Sequence of chain 1.C:
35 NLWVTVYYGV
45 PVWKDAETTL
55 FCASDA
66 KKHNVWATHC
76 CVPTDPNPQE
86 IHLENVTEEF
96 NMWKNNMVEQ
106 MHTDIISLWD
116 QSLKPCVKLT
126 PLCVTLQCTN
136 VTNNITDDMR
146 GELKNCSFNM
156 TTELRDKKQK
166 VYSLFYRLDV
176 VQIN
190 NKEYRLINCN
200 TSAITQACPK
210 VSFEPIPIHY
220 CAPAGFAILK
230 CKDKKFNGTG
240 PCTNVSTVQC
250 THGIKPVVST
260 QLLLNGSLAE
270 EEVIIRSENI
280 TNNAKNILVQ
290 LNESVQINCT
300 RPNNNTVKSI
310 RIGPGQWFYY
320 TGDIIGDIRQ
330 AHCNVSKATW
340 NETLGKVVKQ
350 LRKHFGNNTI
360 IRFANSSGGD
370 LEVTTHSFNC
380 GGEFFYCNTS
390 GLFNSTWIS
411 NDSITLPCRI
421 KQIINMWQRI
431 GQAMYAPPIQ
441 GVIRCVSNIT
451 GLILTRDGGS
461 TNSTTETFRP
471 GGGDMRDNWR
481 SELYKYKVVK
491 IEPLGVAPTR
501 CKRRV

The small molecule below binds the protein below.
Small molecule (SMILES): CC(=O)N[C@@H]1[C@@H](O)[C@H](O)[C@@H](CO)O[C@H]1O

Binding-site contacts:
Ligand atom C5 contacts residue ASN448 of chain 1.C at 3.8 Å.
Ligand atom O5 contacts residue SER293 of chain 1.C at 3.6 Å.
Ligand atom O7 contacts residue ASN448 of chain 1.C at 3.6 Å.
Ligand atom C4 contacts residue ASN448 of chain 1.C at 4.4 Å.
Ligand atom C8 contacts residue ASN448 of chain 1.C at 4.0 Å.
Ligand atom C8 contacts residue NAG1 of chain 1.L at 3.4 Å.
Ligand atom N2 contacts residue ASN448 of chain 1.C at 2.9 Å (h-bond).
Ligand atom C7 contacts residue ASN264 of chain 1.C at 4.2 Å.
Ligand atom C8 contacts residue ASN264 of chain 1.C at 3.5 Å.
Ligand atom O7 contacts residue ASN264 of chain 1.C at 4.2 Å.
Ligand atom O5 contacts residue ASN448 of chain 1.C at 2.5 Å (h-bond).
Ligand atom C3 contacts residue ASN448 of chain 1.C at 3.9 Å.
Ligand atom C1 contacts residue SER293 of chain 1.C at 3.9 Å.
Ligand atom C7 contacts residue NAG1 of chain 1.L at 4.5 Å.
Ligand atom C7 contacts residue ASN448 of chain 1.C at 3.5 Å.
Ligand atom C1 contacts residue ASN448 of chain 1.C at 1.5 Å.
Ligand atom C2 contacts residue ASN448 of chain 1.C at 2.5 Å.